Binding-site contacts:
Ligand atom C2 contacts residue TRP232 of chain 1.A at 4.0 Å (hydrophobic).
Ligand atom O4 contacts residue ARG68 of chain 1.A at 2.7 Å (salt-bridge).
Ligand atom O4 contacts residue GLU46 of chain 1.A at 3.8 Å.
Ligand atom C6 contacts residue TRP342 of chain 1.A at 3.8 Å (hydrophobic).
Ligand atom O3 contacts residue ARG68 of chain 1.A at 3.1 Å (salt-bridge).
Ligand atom C3 contacts residue TRP64 of chain 1.A at 4.3 Å (hydrophobic).
Ligand atom C6 contacts residue ARG346 of chain 1.A at 3.4 Å.
Ligand atom O4 contacts residue ARG346 of chain 1.A at 3.4 Å (salt-bridge).
Ligand atom O2 contacts residue ASP67 of chain 1.A at 3.4 Å (salt-bridge).
Ligand atom C6 contacts residue PRO156 of chain 1.A at 3.8 Å (hydrophobic).
Ligand atom C3 contacts residue ASP67 of chain 1.A at 3.9 Å.
Ligand atom C2 contacts residue ASP67 of chain 1.A at 3.6 Å.
Ligand atom C1 contacts residue ASP16 of chain 1.A at 3.8 Å.
Ligand atom O3 contacts residue TRP342 of chain 1.A at 3.9 Å.
Ligand atom C5 contacts residue ARG346 of chain 1.A at 4.3 Å.
Ligand atom C6 contacts residue GLU155 of chain 1.A at 3.4 Å.
Ligand atom O1 contacts residue ASP16 of chain 1.A at 3.8 Å.
Ligand atom C1 contacts residue ASN14 of chain 1.A at 4.3 Å.
Ligand atom C6 contacts residue TYR157 of chain 1.A at 4.1 Å (hydrophobic).
Ligand atom O5 contacts residue TYR157 of chain 1.A at 3.2 Å.
Ligand atom C5 contacts residue TYR157 of chain 1.A at 4.2 Å (hydrophobic).
Ligand atom O1 contacts residue TRP64 of chain 1.A at 4.3 Å.
Ligand atom C4 contacts residue ARG68 of chain 1.A at 3.8 Å.
Ligand atom O5 contacts residue TRP342 of chain 1.A at 3.7 Å.
Ligand atom O2 contacts residue ALA65 of chain 1.A at 3.2 Å.
Ligand atom C1 contacts residue TYR157 of chain 1.A at 3.8 Å (hydrophobic).
Ligand atom C2 contacts residue TRP342 of chain 1.A at 4.0 Å (hydrophobic).
Ligand atom C3 contacts residue ARG68 of chain 1.A at 3.8 Å.
Ligand atom C5 contacts residue TRP342 of chain 1.A at 4.0 Å (hydrophobic).
Ligand atom C1 contacts residue TRP232 of chain 1.A at 4.1 Å (hydrophobic).
Ligand atom O6 contacts residue TYR157 of chain 1.A at 3.3 Å (h-bond).
Ligand atom O1 contacts residue ASN14 of chain 1.A at 3.0 Å (h-bond).
Ligand atom C5 contacts residue GLU155 of chain 1.A at 4.2 Å.
Ligand atom O6 contacts residue ARG346 of chain 1.A at 4.2 Å.
Ligand atom O3 contacts residue ALA65 of chain 1.A at 3.8 Å.
Ligand atom O6 contacts residue PRO156 of chain 1.A at 3.4 Å.
Ligand atom C4 contacts residue TRP342 of chain 1.A at 3.7 Å (hydrophobic).
Ligand atom O2 contacts residue TRP232 of chain 1.A at 3.9 Å.
Ligand atom O6 contacts residue GLU155 of chain 1.A at 2.8 Å (salt-bridge).
Ligand atom O3 contacts residue ASP67 of chain 1.A at 2.9 Å (salt-bridge).

The protein below binds the small molecule below.
Small molecule (SMILES): OC[C@H]1O[C@H](O[C@H]2[C@H](O)[C@@H](O)[C@@H](O)O[C@@H]2CO)[C@H](O)[C@@H](O)[C@@H]1O

Sequence of chain 1.A:
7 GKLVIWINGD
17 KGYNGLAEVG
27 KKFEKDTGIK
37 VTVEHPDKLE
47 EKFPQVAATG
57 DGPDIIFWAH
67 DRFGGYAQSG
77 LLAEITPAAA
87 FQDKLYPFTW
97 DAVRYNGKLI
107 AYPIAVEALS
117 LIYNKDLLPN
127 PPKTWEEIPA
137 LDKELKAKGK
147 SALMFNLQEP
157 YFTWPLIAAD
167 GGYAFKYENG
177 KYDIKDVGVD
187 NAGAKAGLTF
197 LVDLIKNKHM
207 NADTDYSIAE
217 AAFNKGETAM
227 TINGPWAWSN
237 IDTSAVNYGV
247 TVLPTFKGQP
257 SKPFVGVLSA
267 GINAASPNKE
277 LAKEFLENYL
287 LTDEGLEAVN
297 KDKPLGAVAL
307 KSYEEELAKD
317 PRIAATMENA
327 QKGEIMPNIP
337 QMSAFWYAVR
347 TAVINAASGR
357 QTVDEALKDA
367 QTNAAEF